Sequence of chain 1.A:
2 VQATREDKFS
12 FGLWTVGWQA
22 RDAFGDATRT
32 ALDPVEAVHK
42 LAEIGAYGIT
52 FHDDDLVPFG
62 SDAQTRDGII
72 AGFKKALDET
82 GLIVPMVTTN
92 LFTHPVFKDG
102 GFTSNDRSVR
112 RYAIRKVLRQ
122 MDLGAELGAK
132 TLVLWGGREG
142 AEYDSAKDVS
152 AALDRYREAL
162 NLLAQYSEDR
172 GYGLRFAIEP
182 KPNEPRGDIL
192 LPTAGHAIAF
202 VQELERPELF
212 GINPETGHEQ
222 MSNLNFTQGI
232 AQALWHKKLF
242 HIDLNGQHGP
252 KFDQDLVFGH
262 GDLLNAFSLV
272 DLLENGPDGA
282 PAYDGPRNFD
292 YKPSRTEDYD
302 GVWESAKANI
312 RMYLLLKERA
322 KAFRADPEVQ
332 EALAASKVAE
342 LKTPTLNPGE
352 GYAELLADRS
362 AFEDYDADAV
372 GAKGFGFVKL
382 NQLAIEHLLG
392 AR

Binding-site contacts:
Ligand atom C3 contacts residue ASP291 of chain 1.A at 3.4 Å.
Ligand atom O2 contacts residue HIS219 of chain 1.A at 3.2 Å (h-bond).
Ligand atom O4 contacts residue CO1 of chain 1.F at 2.1 Å.
Ligand atom C1 contacts residue CO1 of chain 1.G at 3.0 Å.
Ligand atom C6 contacts residue GLU180 of chain 1.A at 3.5 Å.
Ligand atom O2 contacts residue GLU180 of chain 1.A at 3.0 Å (salt-bridge).
Ligand atom C2 contacts residue TRP136 of chain 1.A at 3.8 Å (hydrophobic).
Ligand atom C3 contacts residue CO1 of chain 1.F at 3.4 Å.
Ligand atom O4 contacts residue ASP291 of chain 1.A at 2.9 Å (salt-bridge).
Ligand atom C4 contacts residue CO1 of chain 1.F at 3.2 Å.
Ligand atom C6 contacts residue VAL134 of chain 1.A at 3.8 Å (hydrophobic).
Ligand atom O5 contacts residue PHE93 of chain 1.A at 3.8 Å.
Ligand atom C4 contacts residue ASP291 of chain 1.A at 3.6 Å.
Ligand atom O1 contacts residue CO1 of chain 1.G at 2.2 Å.
Ligand atom C6 contacts residue THR89 of chain 1.A at 3.4 Å.
Ligand atom O1 contacts residue ASP254 of chain 1.A at 3.5 Å (salt-bridge).
Ligand atom C4 contacts residue GLU180 of chain 1.A at 3.3 Å.
Ligand atom O3 contacts residue ASP291 of chain 1.A at 2.6 Å (salt-bridge).
Ligand atom C3 contacts residue TRP136 of chain 1.A at 3.8 Å (hydrophobic).
Ligand atom C2 contacts residue GLU180 of chain 1.A at 3.8 Å.
Ligand atom O2 contacts residue GLU216 of chain 1.A at 3.0 Å (salt-bridge).
Ligand atom O3 contacts residue TRP15 of chain 1.A at 3.4 Å (h-bond).
Ligand atom C1 contacts residue TRP136 of chain 1.A at 3.8 Å (hydrophobic).
Ligand atom C2 contacts residue ASP291 of chain 1.A at 3.6 Å.
Ligand atom C2 contacts residue CO1 of chain 1.G at 3.1 Å.
Ligand atom O6 contacts residue GLU180 of chain 1.A at 3.8 Å.
Ligand atom O5 contacts residue HIS53 of chain 1.A at 2.5 Å (h-bond).
Ligand atom O1 contacts residue HIS219 of chain 1.A at 3.3 Å (h-bond).
Ligand atom O6 contacts residue THR89 of chain 1.A at 3.5 Å.
Ligand atom C2 contacts residue CO1 of chain 1.F at 3.3 Å.
Ligand atom O4 contacts residue ASP244 of chain 1.A at 3.0 Å (salt-bridge).
Ligand atom O5 contacts residue TRP136 of chain 1.A at 3.6 Å.
Ligand atom O2 contacts residue CO1 of chain 1.F at 2.2 Å.
Ligand atom O2 contacts residue ASP291 of chain 1.A at 2.8 Å (salt-bridge).
Ligand atom O4 contacts residue GLU180 of chain 1.A at 2.5 Å (salt-bridge).
Ligand atom O3 contacts residue CO1 of chain 1.F at 3.6 Å.
Ligand atom O1 contacts residue LYS182 of chain 1.A at 3.1 Å (salt-bridge).
Ligand atom O6 contacts residue VAL134 of chain 1.A at 3.7 Å.
Ligand atom O2 contacts residue CO1 of chain 1.G at 2.2 Å.
Ligand atom C5 contacts residue HIS53 of chain 1.A at 3.2 Å.

Sequence of chain 1.B:
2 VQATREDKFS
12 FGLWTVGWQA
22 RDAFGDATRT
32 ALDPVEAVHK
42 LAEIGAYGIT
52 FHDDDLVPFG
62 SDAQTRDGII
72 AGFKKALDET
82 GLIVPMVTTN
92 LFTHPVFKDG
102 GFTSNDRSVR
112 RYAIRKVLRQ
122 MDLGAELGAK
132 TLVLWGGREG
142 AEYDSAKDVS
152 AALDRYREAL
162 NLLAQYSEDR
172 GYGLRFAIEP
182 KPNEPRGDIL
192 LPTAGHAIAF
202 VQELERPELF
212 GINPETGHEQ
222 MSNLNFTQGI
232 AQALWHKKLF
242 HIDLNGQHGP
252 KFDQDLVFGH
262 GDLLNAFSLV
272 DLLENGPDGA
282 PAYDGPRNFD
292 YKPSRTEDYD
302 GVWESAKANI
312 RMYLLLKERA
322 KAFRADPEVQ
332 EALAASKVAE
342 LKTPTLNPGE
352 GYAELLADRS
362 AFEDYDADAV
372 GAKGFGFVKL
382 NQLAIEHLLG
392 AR

The small molecule below binds the protein below.
Small molecule (SMILES): OC[C@@H](O)[C@@H](O)[C@H](O)[C@@H](O)CO